Sequence of chain 1.A:
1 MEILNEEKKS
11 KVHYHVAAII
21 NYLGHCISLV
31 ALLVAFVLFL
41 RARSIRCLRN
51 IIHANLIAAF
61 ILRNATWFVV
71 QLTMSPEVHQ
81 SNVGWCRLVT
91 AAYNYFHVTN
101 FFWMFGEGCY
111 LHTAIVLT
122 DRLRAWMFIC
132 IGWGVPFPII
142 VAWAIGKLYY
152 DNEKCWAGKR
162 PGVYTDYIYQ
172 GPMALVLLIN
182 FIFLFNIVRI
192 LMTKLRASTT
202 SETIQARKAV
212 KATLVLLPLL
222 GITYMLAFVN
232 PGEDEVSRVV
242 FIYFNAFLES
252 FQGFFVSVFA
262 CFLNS

Binding-site contacts:
Ligand atom C2 contacts residue LEU221 of chain 1.A at 3.6 Å (hydrophobic).
Ligand atom N1 contacts residue LEU178 of chain 1.A at 3.8 Å.
Ligand atom C14 contacts residue MET104 of chain 1.A at 3.6 Å (hydrophobic).
Ligand atom C5 contacts residue PHE60 of chain 1.A at 3.5 Å (hydrophobic).
Ligand atom O2 contacts residue MET104 of chain 1.A at 3.4 Å (h-bond).
Ligand atom C15 contacts residue ASN181 of chain 1.A at 3.5 Å.
Ligand atom C contacts residue GLY222 of chain 1.A at 4.0 Å.
Ligand atom C20 contacts residue VAL177 of chain 1.A at 4.0 Å (hydrophobic).
Ligand atom C1 contacts residue LEU221 of chain 1.A at 3.4 Å (hydrophobic).
Ligand atom C3 contacts residue PHE101 of chain 1.A at 3.4 Å (hydrophobic).
Ligand atom C11 contacts residue LEU218 of chain 1.A at 3.6 Å (hydrophobic).
Ligand atom O3 contacts residue LEU218 of chain 1.A at 3.6 Å.
Ligand atom C4 contacts residue PHE101 of chain 1.A at 3.6 Å (hydrophobic).
Ligand atom C10 contacts residue LEU218 of chain 1.A at 3.6 Å (hydrophobic).
Ligand atom C20 contacts residue PHE101 of chain 1.A at 3.5 Å (hydrophobic).
Ligand atom C19 contacts residue ASN181 of chain 1.A at 3.6 Å.
Ligand atom C7 contacts residue LEU178 of chain 1.A at 3.6 Å (hydrophobic).
Ligand atom C5 contacts residue GLN253 of chain 1.A at 3.6 Å.
Ligand atom C18 contacts residue ASN181 of chain 1.A at 3.5 Å.
Ligand atom C6 contacts residue MET104 of chain 1.A at 4.0 Å (hydrophobic).
Ligand atom C13 contacts residue ASN181 of chain 1.A at 3.4 Å.
Ligand atom N2 contacts residue ASN181 of chain 1.A at 2.9 Å (h-bond).
Ligand atom C7 contacts residue ASN181 of chain 1.A at 3.8 Å.
Ligand atom C11 contacts residue THR214 of chain 1.A at 3.8 Å.
Ligand atom C17 contacts residue ASN181 of chain 1.A at 3.5 Å.
Ligand atom N1 contacts residue MET104 of chain 1.A at 3.8 Å.
Ligand atom C8 contacts residue ASN181 of chain 1.A at 3.8 Å.
Ligand atom C20 contacts residue ASN181 of chain 1.A at 3.8 Å.
Ligand atom N3 contacts residue LEU218 of chain 1.A at 3.9 Å.
Ligand atom C16 contacts residue ASN181 of chain 1.A at 3.6 Å.
Ligand atom C12 contacts residue ASN181 of chain 1.A at 3.4 Å.
Ligand atom C20 contacts residue PHE105 of chain 1.A at 4.0 Å (hydrophobic).
Ligand atom O1 contacts residue PHE60 of chain 1.A at 3.9 Å.
Ligand atom N2 contacts residue MET104 of chain 1.A at 3.9 Å.
Ligand atom BR contacts residue ILE188 of chain 1.A at 3.9 Å.
Ligand atom C19 contacts residue PHE182 of chain 1.A at 3.6 Å (hydrophobic).
Ligand atom N2 contacts residue LEU178 of chain 1.A at 3.8 Å.
Ligand atom C14 contacts residue PHE260 of chain 1.A at 4.0 Å (hydrophobic).
Ligand atom C20 contacts residue LEU178 of chain 1.A at 3.8 Å (hydrophobic).
Ligand atom C7 contacts residue MET104 of chain 1.A at 3.7 Å (hydrophobic).

This protein binds this small molecule.
Small molecule (SMILES): COCCN(CCOC)c1nc(C)nc2c(-c3c(OC)cc(Br)cc3OC)c(C)nn12